A protein and the small-molecule ligand that binds it are described below.
Small molecule (SMILES): CC(=O)N[C@H]1[C@H](O[C@H]2[C@H](O)[C@@H](NC(C)=O)CO[C@@H]2CO)O[C@H](CO)[C@@H](O[C@@H]2O[C@H](CO[C@@H]3O[C@H](CO)[C@@H](O)[C@H](O[C@H]4O[C@H](CO)[C@@H](O)[C@H](O)[C@@H]4O)[C@@H]3O)[C@@H](O)[C@H](O)[C@@H]2O)[C@@H]1O

Sequence of chain 2.A:
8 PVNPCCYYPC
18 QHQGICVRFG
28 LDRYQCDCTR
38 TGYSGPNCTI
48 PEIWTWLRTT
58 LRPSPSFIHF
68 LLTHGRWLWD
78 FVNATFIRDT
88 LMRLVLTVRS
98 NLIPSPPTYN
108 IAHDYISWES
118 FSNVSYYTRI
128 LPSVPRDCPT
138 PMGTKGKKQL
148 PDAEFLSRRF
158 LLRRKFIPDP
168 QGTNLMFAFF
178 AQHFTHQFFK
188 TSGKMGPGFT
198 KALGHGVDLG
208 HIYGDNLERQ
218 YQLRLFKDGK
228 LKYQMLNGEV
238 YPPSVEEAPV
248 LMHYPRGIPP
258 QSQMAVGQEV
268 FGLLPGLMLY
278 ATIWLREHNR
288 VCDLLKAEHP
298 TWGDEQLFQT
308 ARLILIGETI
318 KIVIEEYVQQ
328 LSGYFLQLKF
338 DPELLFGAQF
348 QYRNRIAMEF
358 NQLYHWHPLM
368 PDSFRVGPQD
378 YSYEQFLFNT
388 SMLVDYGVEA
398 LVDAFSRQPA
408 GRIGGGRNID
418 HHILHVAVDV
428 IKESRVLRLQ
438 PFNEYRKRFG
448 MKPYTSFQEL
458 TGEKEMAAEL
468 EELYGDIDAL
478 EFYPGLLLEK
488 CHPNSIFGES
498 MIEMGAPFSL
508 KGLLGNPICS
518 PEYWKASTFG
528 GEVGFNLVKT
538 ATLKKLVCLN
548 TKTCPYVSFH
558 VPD

Binding-site contacts:
Ligand atom C4 contacts residue ASN120 of chain 1.A at 4.2 Å.
Ligand atom N2 contacts residue ASN120 of chain 1.A at 2.9 Å (h-bond).
Ligand atom N2 contacts residue SER122 of chain 1.A at 3.8 Å.
Ligand atom C6 contacts residue TYR218 of chain 2.A at 3.5 Å (hydrophobic).
Ligand atom C1 contacts residue LEU214 of chain 2.A at 4.1 Å (hydrophobic).
Ligand atom C4 contacts residue GLN219 of chain 2.A at 4.0 Å.
Ligand atom C5 contacts residue TYR218 of chain 2.A at 3.8 Å (hydrophobic).
Ligand atom O6 contacts residue GLU215 of chain 2.A at 3.3 Å.
Ligand atom C5 contacts residue ASN120 of chain 1.A at 3.7 Å.
Ligand atom C6 contacts residue TYR123 of chain 1.A at 3.9 Å (hydrophobic).
Ligand atom O5 contacts residue GLN219 of chain 2.A at 3.7 Å.
Ligand atom O5 contacts residue TYR123 of chain 1.A at 3.6 Å.
Ligand atom O5 contacts residue LEU214 of chain 2.A at 3.5 Å.
Ligand atom C5 contacts residue PHE196 of chain 1.A at 4.2 Å (hydrophobic).
Ligand atom C5 contacts residue LEU214 of chain 2.A at 3.9 Å (hydrophobic).
Ligand atom C1 contacts residue TYR123 of chain 1.A at 3.9 Å (hydrophobic).
Ligand atom C2 contacts residue ASN120 of chain 1.A at 2.4 Å.
Ligand atom C8 contacts residue MET192 of chain 1.A at 3.3 Å (hydrophobic).
Ligand atom C3 contacts residue ASN120 of chain 1.A at 3.8 Å.
Ligand atom C1 contacts residue GLN219 of chain 2.A at 4.2 Å.
Ligand atom O6 contacts residue TYR218 of chain 2.A at 3.5 Å.
Ligand atom C1 contacts residue ASN120 of chain 1.A at 1.4 Å.
Ligand atom O6 contacts residue GLN219 of chain 2.A at 3.5 Å (h-bond).
Ligand atom C6 contacts residue GLN219 of chain 2.A at 3.7 Å.
Ligand atom O2 contacts residue GLN219 of chain 2.A at 4.2 Å.
Ligand atom C1 contacts residue GLU116 of chain 1.A at 3.6 Å.
Ligand atom O5 contacts residue ASN120 of chain 1.A at 2.4 Å (h-bond).
Ligand atom C4 contacts residue LEU214 of chain 2.A at 3.6 Å (hydrophobic).
Ligand atom C7 contacts residue ASN120 of chain 1.A at 3.5 Å.
Ligand atom O6 contacts residue LEU214 of chain 2.A at 4.2 Å.
Ligand atom O7 contacts residue ASN120 of chain 1.A at 3.6 Å.
Ligand atom O6 contacts residue PRO246 of chain 2.A at 3.4 Å.
Ligand atom C6 contacts residue LEU214 of chain 2.A at 4.0 Å (hydrophobic).
Ligand atom O6 contacts residue TYR123 of chain 1.A at 2.7 Å (h-bond).
Ligand atom O6 contacts residue PHE196 of chain 1.A at 3.9 Å.
Ligand atom C5 contacts residue PRO246 of chain 2.A at 4.1 Å (hydrophobic).
Ligand atom C6 contacts residue PRO246 of chain 2.A at 3.0 Å (hydrophobic).
Ligand atom C8 contacts residue PHE196 of chain 1.A at 4.0 Å (hydrophobic).
Ligand atom O5 contacts residue PRO246 of chain 2.A at 4.2 Å.
Ligand atom O5 contacts residue GLU116 of chain 1.A at 3.5 Å (salt-bridge).

Sequence of chain 1.A:
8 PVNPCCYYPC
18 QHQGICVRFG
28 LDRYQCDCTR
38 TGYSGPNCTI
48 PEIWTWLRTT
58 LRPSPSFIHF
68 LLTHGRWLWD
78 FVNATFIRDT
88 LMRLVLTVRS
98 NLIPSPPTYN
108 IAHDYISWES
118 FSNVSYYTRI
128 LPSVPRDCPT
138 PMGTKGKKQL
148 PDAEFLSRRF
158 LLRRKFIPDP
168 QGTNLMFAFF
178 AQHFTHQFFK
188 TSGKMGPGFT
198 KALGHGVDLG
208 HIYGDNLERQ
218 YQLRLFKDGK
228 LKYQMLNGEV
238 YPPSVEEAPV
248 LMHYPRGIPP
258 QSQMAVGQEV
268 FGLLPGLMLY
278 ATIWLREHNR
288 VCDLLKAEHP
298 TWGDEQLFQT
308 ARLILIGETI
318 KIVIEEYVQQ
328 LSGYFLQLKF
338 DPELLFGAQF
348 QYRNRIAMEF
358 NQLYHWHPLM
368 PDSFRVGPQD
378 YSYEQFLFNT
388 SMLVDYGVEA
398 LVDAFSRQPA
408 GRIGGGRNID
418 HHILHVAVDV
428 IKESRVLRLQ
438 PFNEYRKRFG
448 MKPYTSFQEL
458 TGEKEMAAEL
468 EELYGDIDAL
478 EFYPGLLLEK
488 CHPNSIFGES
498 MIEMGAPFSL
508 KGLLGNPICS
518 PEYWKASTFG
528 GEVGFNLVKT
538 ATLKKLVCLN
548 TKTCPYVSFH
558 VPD